Binding-site contacts:
Ligand atom C5 contacts residue ASN188 of chain 1.F at 4.3 Å.
Ligand atom C1 contacts residue ASN117 of chain 1.F at 1.4 Å.
Ligand atom C6 contacts residue ASN117 of chain 1.F at 3.9 Å.
Ligand atom O7 contacts residue ASN117 of chain 1.F at 3.3 Å.
Ligand atom C2 contacts residue ASN117 of chain 1.F at 2.5 Å.
Ligand atom O5 contacts residue ASN188 of chain 1.F at 4.0 Å.
Ligand atom O3 contacts residue ASN117 of chain 1.F at 3.8 Å.
Ligand atom C3 contacts residue ASN117 of chain 1.F at 3.2 Å.
Ligand atom C1 contacts residue ALA190 of chain 1.F at 4.1 Å (hydrophobic).
Ligand atom C4 contacts residue ASN117 of chain 1.F at 3.0 Å.
Ligand atom O5 contacts residue ASN117 of chain 1.F at 2.4 Å (h-bond).
Ligand atom O7 contacts residue ALA190 of chain 1.F at 3.7 Å.
Ligand atom O7 contacts residue SER115 of chain 1.F at 4.5 Å.
Ligand atom N2 contacts residue ASN117 of chain 1.F at 3.8 Å.
Ligand atom C7 contacts residue ALA190 of chain 1.F at 4.2 Å (hydrophobic).
Ligand atom C5 contacts residue ASN117 of chain 1.F at 3.2 Å.
Ligand atom C6 contacts residue ASN188 of chain 1.F at 3.3 Å.
Ligand atom C7 contacts residue ASN117 of chain 1.F at 4.2 Å.
Ligand atom O4 contacts residue ASN117 of chain 1.F at 4.3 Å.
Ligand atom O6 contacts residue ASN188 of chain 1.F at 4.2 Å.

The protein below binds the small molecule below.
Small molecule (SMILES): CC(=O)N[C@@H]1[C@@H](O)[C@H](O)[C@@H](CO)O[C@H]1O

Sequence of chain 1.F:
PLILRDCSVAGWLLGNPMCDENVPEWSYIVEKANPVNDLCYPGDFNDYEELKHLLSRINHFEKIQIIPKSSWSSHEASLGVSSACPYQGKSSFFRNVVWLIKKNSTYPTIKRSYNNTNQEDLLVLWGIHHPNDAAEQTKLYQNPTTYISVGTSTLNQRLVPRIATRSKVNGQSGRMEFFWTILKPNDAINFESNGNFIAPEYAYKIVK